This protein binds this small molecule.
Small molecule (SMILES): CC(=O)N[C@H]1[C@H](O[C@H]2[C@H](O)[C@@H](NC(C)=O)CO[C@@H]2CO)O[C@H](CO)[C@@H](O[C@@H]2O[C@H](CO)[C@@H](O)[C@H](O)[C@@H]2O)[C@@H]1O

Sequence of chain 1.C:
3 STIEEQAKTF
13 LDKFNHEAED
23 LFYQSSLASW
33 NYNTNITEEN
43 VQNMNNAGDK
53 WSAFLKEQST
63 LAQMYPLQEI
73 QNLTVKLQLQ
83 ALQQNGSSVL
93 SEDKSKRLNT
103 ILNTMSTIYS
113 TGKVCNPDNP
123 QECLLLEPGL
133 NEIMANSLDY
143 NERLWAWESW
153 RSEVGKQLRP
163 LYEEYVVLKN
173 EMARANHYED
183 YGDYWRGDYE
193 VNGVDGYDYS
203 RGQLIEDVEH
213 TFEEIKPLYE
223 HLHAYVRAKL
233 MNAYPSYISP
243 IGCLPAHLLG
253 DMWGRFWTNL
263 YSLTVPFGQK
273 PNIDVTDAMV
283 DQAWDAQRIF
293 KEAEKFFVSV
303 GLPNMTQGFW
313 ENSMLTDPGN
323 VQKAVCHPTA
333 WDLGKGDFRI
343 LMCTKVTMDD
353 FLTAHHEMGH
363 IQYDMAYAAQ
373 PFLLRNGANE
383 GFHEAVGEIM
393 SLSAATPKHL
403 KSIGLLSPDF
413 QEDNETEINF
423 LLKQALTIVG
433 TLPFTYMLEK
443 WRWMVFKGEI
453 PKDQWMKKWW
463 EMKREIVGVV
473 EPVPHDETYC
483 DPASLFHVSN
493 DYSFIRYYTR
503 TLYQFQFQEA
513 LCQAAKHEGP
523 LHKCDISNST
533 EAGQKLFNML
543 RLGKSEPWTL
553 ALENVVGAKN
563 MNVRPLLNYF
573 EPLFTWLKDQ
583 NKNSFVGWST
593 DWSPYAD

Binding-site contacts:
Ligand atom O7 contacts residue ASN74 of chain 1.C at 4.5 Å.
Ligand atom C1 contacts residue VAL77 of chain 1.C at 4.0 Å (hydrophobic).
Ligand atom O5 contacts residue VAL77 of chain 1.C at 3.9 Å.
Ligand atom C6 contacts residue LYS10 of chain 1.C at 4.3 Å.
Ligand atom C5 contacts residue ASN74 of chain 1.C at 3.6 Å.
Ligand atom C4 contacts residue ASN74 of chain 1.C at 4.2 Å.
Ligand atom C3 contacts residue ASN74 of chain 1.C at 3.8 Å.
Ligand atom C2 contacts residue ASN74 of chain 1.C at 2.5 Å.
Ligand atom N2 contacts residue ASN74 of chain 1.C at 2.9 Å (h-bond).
Ligand atom O6 contacts residue LYS10 of chain 1.C at 4.5 Å.
Ligand atom O5 contacts residue ASN74 of chain 1.C at 2.4 Å (h-bond).
Ligand atom C7 contacts residue ASN74 of chain 1.C at 3.9 Å.
Ligand atom C1 contacts residue ASN74 of chain 1.C at 1.4 Å.